Sequence of chain 2.A:
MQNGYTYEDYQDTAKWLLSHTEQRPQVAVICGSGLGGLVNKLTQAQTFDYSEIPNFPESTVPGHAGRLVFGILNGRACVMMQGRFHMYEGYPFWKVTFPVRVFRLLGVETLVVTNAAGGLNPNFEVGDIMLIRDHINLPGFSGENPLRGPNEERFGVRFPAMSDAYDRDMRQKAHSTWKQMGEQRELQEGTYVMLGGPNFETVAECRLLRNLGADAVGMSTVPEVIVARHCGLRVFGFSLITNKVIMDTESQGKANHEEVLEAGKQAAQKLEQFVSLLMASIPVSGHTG

A small-molecule ligand and the protein it binds are described below.
Small molecule (SMILES): O=c1[nH]cnc2c([C@@H]3O[C@H](CO)[C@@H](O)[C@H]3O)c[nH]c12

Sequence of chain 1.A:
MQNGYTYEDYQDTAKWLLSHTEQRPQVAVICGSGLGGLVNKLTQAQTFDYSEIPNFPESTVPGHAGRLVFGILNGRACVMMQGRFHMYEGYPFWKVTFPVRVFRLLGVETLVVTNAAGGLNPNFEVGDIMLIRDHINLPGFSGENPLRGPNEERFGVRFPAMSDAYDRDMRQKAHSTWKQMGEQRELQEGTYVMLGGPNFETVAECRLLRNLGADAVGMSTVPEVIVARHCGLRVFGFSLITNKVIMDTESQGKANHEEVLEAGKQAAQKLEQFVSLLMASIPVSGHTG

Binding-site contacts:
Ligand atom O3' contacts residue TYR88 of chain 2.A at 2.8 Å (h-bond).
Ligand atom C2 contacts residue VAL217 of chain 2.A at 3.8 Å (hydrophobic).
Ligand atom C4' contacts residue PO41 of chain 2.B at 3.5 Å.
Ligand atom C3' contacts residue TYR88 of chain 2.A at 3.7 Å (hydrophobic).
Ligand atom O3' contacts residue HIS86 of chain 2.A at 3.4 Å (h-bond).
Ligand atom O2' contacts residue GLY218 of chain 2.A at 3.8 Å.
Ligand atom C5' contacts residue PHE159 of chain 1.A at 3.7 Å (hydrophobic).
Ligand atom C2' contacts residue MET219 of chain 2.A at 3.8 Å (hydrophobic).
Ligand atom C4' contacts residue SER33 of chain 2.A at 3.7 Å.
Ligand atom O4' contacts residue PO41 of chain 2.B at 3.5 Å (h-bond).
Ligand atom N7 contacts residue THR242 of chain 2.A at 3.7 Å.
Ligand atom N7 contacts residue ALA117 of chain 2.A at 3.7 Å.
Ligand atom C8 contacts residue THR242 of chain 2.A at 3.7 Å.
Ligand atom O5' contacts residue HIS257 of chain 2.A at 2.8 Å (h-bond).
Ligand atom C3' contacts residue PO41 of chain 2.B at 3.4 Å.
Ligand atom O6 contacts residue GLY118 of chain 2.A at 3.3 Å.
Ligand atom N7 contacts residue ASN243 of chain 2.A at 2.9 Å (h-bond).
Ligand atom N1 contacts residue GLU201 of chain 2.A at 3.0 Å (salt-bridge).
Ligand atom C2 contacts residue MET219 of chain 2.A at 3.6 Å (hydrophobic).
Ligand atom C2 contacts residue GLU201 of chain 2.A at 3.2 Å.
Ligand atom C5 contacts residue GLY118 of chain 2.A at 3.6 Å.
Ligand atom O2' contacts residue MET219 of chain 2.A at 2.8 Å (h-bond).
Ligand atom C6 contacts residue GLY118 of chain 2.A at 3.7 Å.
Ligand atom O2' contacts residue PO41 of chain 2.B at 3.0 Å (h-bond).
Ligand atom N1 contacts residue PHE200 of chain 2.A at 3.7 Å.
Ligand atom C5' contacts residue HIS257 of chain 2.A at 3.5 Å.
Ligand atom O5' contacts residue GLU259 of chain 2.A at 3.1 Å.
Ligand atom C6 contacts residue PHE200 of chain 2.A at 3.7 Å (hydrophobic).
Ligand atom C5 contacts residue PHE200 of chain 2.A at 3.7 Å (hydrophobic).
Ligand atom N1 contacts residue VAL217 of chain 2.A at 3.8 Å.
Ligand atom C9 contacts residue ALA116 of chain 2.A at 3.4 Å (hydrophobic).
Ligand atom C1' contacts residue ALA116 of chain 2.A at 3.2 Å (hydrophobic).
Ligand atom C8 contacts residue GLU259 of chain 2.A at 3.7 Å.
Ligand atom C8 contacts residue ALA116 of chain 2.A at 3.5 Å (hydrophobic).
Ligand atom C1' contacts residue PO41 of chain 2.B at 3.8 Å.
Ligand atom N3 contacts residue MET219 of chain 2.A at 3.6 Å.
Ligand atom N7 contacts residue GLY118 of chain 2.A at 3.5 Å (h-bond).
Ligand atom N3 contacts residue GLY218 of chain 2.A at 3.8 Å.
Ligand atom O6 contacts residue ASN243 of chain 2.A at 3.1 Å (h-bond).
Ligand atom O3' contacts residue PO41 of chain 2.B at 2.6 Å (h-bond).